Sequence of chain 2.C:
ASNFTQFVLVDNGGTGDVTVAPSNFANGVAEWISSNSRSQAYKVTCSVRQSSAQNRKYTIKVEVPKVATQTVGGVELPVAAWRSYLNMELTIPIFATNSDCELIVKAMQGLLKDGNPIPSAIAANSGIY

Binding-site contacts:
Ligand atom O4' contacts residue LYS61 of chain 2.C at 3.1 Å (salt-bridge).
Ligand atom N7 contacts residue THR45 of chain 2.C at 2.6 Å (h-bond).
Ligand atom C4' contacts residue TYR85 of chain 2.C at 3.3 Å (hydrophobic).
Ligand atom O2 contacts residue ASN87 of chain 2.C at 3.2 Å (h-bond).
Ligand atom OP2 contacts residue LYS57 of chain 1.D at 3.4 Å.
Ligand atom OP2 contacts residue SER51 of chain 1.D at 3.2 Å (h-bond).
Ligand atom P contacts residue TYR85 of chain 2.C at 3.5 Å.
Ligand atom N1 contacts residue TYR85 of chain 2.C at 3.6 Å.
Ligand atom N1 contacts residue THR59 of chain 2.C at 3.6 Å.
Ligand atom OP2 contacts residue ASN55 of chain 1.D at 3.2 Å (h-bond).
Ligand atom C2' contacts residue GLU63 of chain 2.C at 3.5 Å.
Ligand atom O2' contacts residue GLU63 of chain 2.C at 3.0 Å (salt-bridge).
Ligand atom N6 contacts residue THR59 of chain 2.C at 2.9 Å (h-bond).
Ligand atom C5' contacts residue TYR85 of chain 2.C at 3.1 Å (hydrophobic).
Ligand atom OP2 contacts residue LYS43 of chain 2.C at 3.2 Å (salt-bridge).
Ligand atom C5 contacts residue THR45 of chain 2.C at 3.3 Å.
Ligand atom OP1 contacts residue SER51 of chain 1.D at 3.3 Å.
Ligand atom P contacts residue SER51 of chain 1.D at 3.4 Å.
Ligand atom N6 contacts residue THR45 of chain 2.C at 2.9 Å (h-bond).
Ligand atom C3' contacts residue TYR85 of chain 2.C at 3.3 Å (hydrophobic).
Ligand atom C4 contacts residue TYR85 of chain 2.C at 3.5 Å (hydrophobic).
Ligand atom C6 contacts residue TYR85 of chain 2.C at 3.5 Å (hydrophobic).
Ligand atom OP1 contacts residue SER52 of chain 1.D at 3.0 Å.
Ligand atom C2' contacts residue TYR85 of chain 2.C at 3.4 Å (hydrophobic).
Ligand atom C5' contacts residue SER51 of chain 1.D at 3.5 Å.
Ligand atom C2 contacts residue SER47 of chain 2.C at 3.0 Å.
Ligand atom O3' contacts residue TYR85 of chain 2.C at 3.6 Å.
Ligand atom O3' contacts residue SER51 of chain 1.D at 3.5 Å (h-bond).
Ligand atom N6 contacts residue CYS46 of chain 2.C at 3.4 Å (h-bond).
Ligand atom C5 contacts residue TYR85 of chain 2.C at 3.5 Å (hydrophobic).
Ligand atom OP2 contacts residue ARG49 of chain 1.D at 2.4 Å (salt-bridge).
Ligand atom OP2 contacts residue TYR85 of chain 2.C at 2.5 Å (h-bond).
Ligand atom OP2 contacts residue LYS57 of chain 1.D at 2.7 Å (salt-bridge).
Ligand atom N1 contacts residue SER47 of chain 2.C at 2.7 Å (h-bond).
Ligand atom OP1 contacts residue SER51 of chain 1.D at 2.7 Å (h-bond).
Ligand atom OP1 contacts residue ARG49 of chain 1.D at 2.5 Å (salt-bridge).
Ligand atom O2' contacts residue TYR85 of chain 2.C at 3.5 Å.
Ligand atom OP1 contacts residue ASN55 of chain 1.D at 3.3 Å (h-bond).
Ligand atom C6 contacts residue THR45 of chain 2.C at 3.5 Å.
Ligand atom P contacts residue ARG49 of chain 1.D at 2.9 Å.

Sequence of chain 1.D:
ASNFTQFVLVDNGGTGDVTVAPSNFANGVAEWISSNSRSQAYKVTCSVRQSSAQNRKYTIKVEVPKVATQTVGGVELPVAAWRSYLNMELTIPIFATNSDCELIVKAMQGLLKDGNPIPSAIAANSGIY

This protein binds this small molecule.
Small molecule (SMILES): Nc1ccn([C@@H]2O[C@H](CO[P](=O)(O)O[C@H]3[C@@H](O)[C@H](n4ccc(N)nc4=O)O[C@@H]3CO[P](=O)(O)O[C@H]3[C@@H](O)[C@H](n4cnc5c(N)ncnc54)O[C@@H]3CO[P](=O)(O)O[C@H]3[C@@H](O)[C@H](n4ccc(N)nc4=O)O[C@@H]3CO[P](=O)(O)O[C@H]3[C@@H](O)[C@H](n4ccc(=O)[nH]c4=O)O[C@@H]3CO[P](=O)(O)O[C@H]3[C@@H](O)[C@H](n4cnc5c(N)ncnc54)O[C@@H]3CO[P](=O)(O)O[C@H]3[C@@H](O)[C@H](n4cnc5c(=O)nc(N)[nH]c54)O[C@@H]3CO[P](=O)(O)O[C@H]3[C@@H](O)[C@H](n4cnc5c(=O)nc(N)[nH]c54)O[C@@H]3CO)[C@@H](O)[C@H]2O)c(=O)n1